Sequence of chain 1.A:
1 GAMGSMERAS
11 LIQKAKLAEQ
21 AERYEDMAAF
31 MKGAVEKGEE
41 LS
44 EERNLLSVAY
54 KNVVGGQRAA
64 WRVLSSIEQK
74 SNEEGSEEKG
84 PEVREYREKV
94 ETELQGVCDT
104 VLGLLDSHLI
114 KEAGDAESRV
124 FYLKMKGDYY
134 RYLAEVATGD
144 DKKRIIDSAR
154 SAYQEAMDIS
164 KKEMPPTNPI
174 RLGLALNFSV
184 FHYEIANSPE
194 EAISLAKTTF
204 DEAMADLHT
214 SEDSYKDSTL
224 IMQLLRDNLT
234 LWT

The protein below binds the small molecule below.
Small molecule (SMILES): C[C@H](NC(=O)[C@H](CO)NC(=O)[C@@H](N)CCCN=C(N)N)C(=O)N[C@@H](COP(=O)(O)O)C(=O)N[C@H](C=O)Cc1ccccc1

Binding-site contacts:
Ligand atom N contacts residue ASN231 of chain 1.A at 2.9 Å (h-bond).
Ligand atom CB contacts residue ASN180 of chain 1.A at 3.2 Å.
Ligand atom P contacts residue TYR135 of chain 1.A at 3.6 Å.
Ligand atom CB contacts residue TRP235 of chain 1.A at 3.9 Å (hydrophobic).
Ligand atom O1P contacts residue ARG134 of chain 1.A at 2.9 Å (salt-bridge).
Ligand atom N contacts residue GLU187 of chain 1.A at 3.6 Å.
Ligand atom OG contacts residue TRP235 of chain 1.A at 2.9 Å (h-bond).
Ligand atom CD1 contacts residue LEU227 of chain 1.A at 3.6 Å (hydrophobic).
Ligand atom O2P contacts residue TYR135 of chain 1.A at 2.4 Å (h-bond).
Ligand atom O contacts residue ASN180 of chain 1.A at 3.3 Å (h-bond).
Ligand atom CE2 contacts residue ILE224 of chain 1.A at 3.7 Å (hydrophobic).
Ligand atom CB contacts residue LEU227 of chain 1.A at 3.7 Å (hydrophobic).
Ligand atom CB contacts residue ARG134 of chain 1.A at 3.9 Å.
Ligand atom CB contacts residue LEU179 of chain 1.A at 3.5 Å (hydrophobic).
Ligand atom O1P contacts residue ARG61 of chain 1.A at 3.0 Å (salt-bridge).
Ligand atom CA contacts residue ASN231 of chain 1.A at 3.8 Å.
Ligand atom CB contacts residue ASN231 of chain 1.A at 3.7 Å.
Ligand atom OG contacts residue GLU187 of chain 1.A at 2.7 Å (salt-bridge).
Ligand atom CA contacts residue ASN180 of chain 1.A at 3.3 Å.
Ligand atom CZ contacts residue ILE224 of chain 1.A at 3.9 Å (hydrophobic).
Ligand atom O contacts residue VAL183 of chain 1.A at 3.2 Å.
Ligand atom N contacts residue GLU187 of chain 1.A at 3.3 Å (salt-bridge).
Ligand atom N contacts residue ASN180 of chain 1.A at 3.0 Å (h-bond).
Ligand atom N contacts residue LEU179 of chain 1.A at 3.6 Å.
Ligand atom O3P contacts residue ARG61 of chain 1.A at 2.9 Å (salt-bridge).
Ligand atom O2P contacts residue ARG134 of chain 1.A at 2.7 Å (salt-bridge).
Ligand atom CB contacts residue GLU187 of chain 1.A at 3.4 Å.
Ligand atom O contacts residue ASN231 of chain 1.A at 2.9 Å (h-bond).
Ligand atom CA contacts residue ASN231 of chain 1.A at 3.7 Å.
Ligand atom O contacts residue LEU234 of chain 1.A at 3.6 Å.
Ligand atom C contacts residue LEU179 of chain 1.A at 3.6 Å (hydrophobic).
Ligand atom C contacts residue ASN231 of chain 1.A at 3.8 Å.
Ligand atom O contacts residue LEU179 of chain 1.A at 3.8 Å.
Ligand atom O3P contacts residue TYR135 of chain 1.A at 3.8 Å.
Ligand atom P contacts residue ARG61 of chain 1.A at 3.8 Å.
Ligand atom C contacts residue ASN231 of chain 1.A at 3.9 Å.
Ligand atom C contacts residue ASN180 of chain 1.A at 3.6 Å.
Ligand atom P contacts residue ARG134 of chain 1.A at 3.7 Å.
Ligand atom CA contacts residue LEU179 of chain 1.A at 3.9 Å (hydrophobic).
Ligand atom O contacts residue LYS127 of chain 1.A at 3.4 Å (salt-bridge).